Sequence of chain 1.H:
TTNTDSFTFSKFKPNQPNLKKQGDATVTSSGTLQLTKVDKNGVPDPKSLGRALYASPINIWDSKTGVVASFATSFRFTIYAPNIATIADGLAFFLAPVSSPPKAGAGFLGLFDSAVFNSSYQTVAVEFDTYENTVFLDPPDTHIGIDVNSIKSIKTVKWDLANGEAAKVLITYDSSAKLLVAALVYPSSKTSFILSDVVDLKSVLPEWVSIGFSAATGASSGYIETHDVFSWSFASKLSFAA

The small molecule below binds the protein below.
Small molecule (SMILES): CC(=O)N[C@H]1CO[C@H](CO)[C@@H](O)[C@@H]1O[C@@H]1O[C@@H](C)[C@@H](O)[C@@H](O)[C@@H]1O

Binding-site contacts:
Ligand atom C6 contacts residue ASN118 of chain 1.H at 4.4 Å.
Ligand atom C7 contacts residue ASN118 of chain 1.H at 3.6 Å.
Ligand atom O7 contacts residue ASN118 of chain 1.H at 4.0 Å.
Ligand atom O5 contacts residue SER120 of chain 1.H at 3.5 Å.
Ligand atom O5 contacts residue ASN118 of chain 1.H at 2.2 Å (h-bond).
Ligand atom C5 contacts residue SER120 of chain 1.H at 4.0 Å.
Ligand atom C3 contacts residue ASN118 of chain 1.H at 3.6 Å.
Ligand atom C6 contacts residue SER120 of chain 1.H at 4.2 Å.
Ligand atom C5 contacts residue ASN118 of chain 1.H at 3.6 Å.
Ligand atom C1 contacts residue SER120 of chain 1.H at 4.2 Å.
Ligand atom C1 contacts residue ASN118 of chain 1.H at 1.3 Å.
Ligand atom C2 contacts residue ASN118 of chain 1.H at 2.4 Å.
Ligand atom N2 contacts residue ASN118 of chain 1.H at 2.9 Å (h-bond).
Ligand atom C4 contacts residue ASN118 of chain 1.H at 4.1 Å.